Binding-site contacts:
Ligand atom O6 contacts residue TYR116 of chain 1.B at 3.7 Å.
Ligand atom O7 contacts residue ASN113 of chain 1.B at 3.6 Å (h-bond).
Ligand atom O7 contacts residue LEU207 of chain 1.A at 4.1 Å.
Ligand atom C4 contacts residue ASN113 of chain 1.B at 4.2 Å.
Ligand atom O5 contacts residue PHE189 of chain 1.B at 4.2 Å.
Ligand atom C5 contacts residue LEU207 of chain 1.A at 4.3 Å (hydrophobic).
Ligand atom O3 contacts residue LEU207 of chain 1.A at 4.3 Å.
Ligand atom C5 contacts residue PHE189 of chain 1.B at 3.9 Å (hydrophobic).
Ligand atom O5 contacts residue TYR116 of chain 1.B at 3.5 Å.
Ligand atom C6 contacts residue LEU207 of chain 1.A at 4.2 Å (hydrophobic).
Ligand atom C2 contacts residue ARG185 of chain 1.B at 3.4 Å.
Ligand atom C2 contacts residue LEU207 of chain 1.A at 4.4 Å (hydrophobic).
Ligand atom C4 contacts residue ARG185 of chain 1.B at 3.5 Å.
Ligand atom O5 contacts residue ARG185 of chain 1.B at 4.3 Å.
Ligand atom O3 contacts residue ARG185 of chain 1.B at 4.1 Å.
Ligand atom O6 contacts residue LEU207 of chain 1.A at 3.8 Å.
Ligand atom C6 contacts residue TYR116 of chain 1.B at 3.6 Å (hydrophobic).
Ligand atom C1 contacts residue ARG185 of chain 1.B at 3.5 Å.
Ligand atom N2 contacts residue ASN113 of chain 1.B at 2.9 Å (h-bond).
Ligand atom C3 contacts residue ASN113 of chain 1.B at 3.8 Å.
Ligand atom C2 contacts residue GLU109 of chain 1.B at 4.2 Å.
Ligand atom C7 contacts residue ARG185 of chain 1.B at 3.9 Å.
Ligand atom O4 contacts residue ARG185 of chain 1.B at 2.5 Å (salt-bridge).
Ligand atom C4 contacts residue LEU207 of chain 1.A at 4.0 Å (hydrophobic).
Ligand atom C6 contacts residue PHE189 of chain 1.B at 3.8 Å (hydrophobic).
Ligand atom C5 contacts residue TYR116 of chain 1.B at 4.4 Å (hydrophobic).
Ligand atom C2 contacts residue ASN113 of chain 1.B at 2.4 Å.
Ligand atom O7 contacts residue ARG185 of chain 1.B at 4.1 Å.
Ligand atom C5 contacts residue ARG185 of chain 1.B at 4.0 Å.
Ligand atom C1 contacts residue GLU109 of chain 1.B at 3.6 Å.
Ligand atom O5 contacts residue GLU109 of chain 1.B at 3.5 Å (salt-bridge).
Ligand atom O5 contacts residue ASN113 of chain 1.B at 2.4 Å (h-bond).
Ligand atom N2 contacts residue ARG185 of chain 1.B at 3.1 Å (salt-bridge).
Ligand atom C1 contacts residue TYR116 of chain 1.B at 4.0 Å (hydrophobic).
Ligand atom C1 contacts residue ASN113 of chain 1.B at 1.4 Å.
Ligand atom O5 contacts residue LEU207 of chain 1.A at 4.1 Å.
Ligand atom C3 contacts residue ARG185 of chain 1.B at 3.6 Å.
Ligand atom O7 contacts residue PHE189 of chain 1.B at 4.4 Å.
Ligand atom C5 contacts residue ASN113 of chain 1.B at 3.6 Å.
Ligand atom C7 contacts residue ASN113 of chain 1.B at 3.4 Å.

Sequence of chain 1.B:
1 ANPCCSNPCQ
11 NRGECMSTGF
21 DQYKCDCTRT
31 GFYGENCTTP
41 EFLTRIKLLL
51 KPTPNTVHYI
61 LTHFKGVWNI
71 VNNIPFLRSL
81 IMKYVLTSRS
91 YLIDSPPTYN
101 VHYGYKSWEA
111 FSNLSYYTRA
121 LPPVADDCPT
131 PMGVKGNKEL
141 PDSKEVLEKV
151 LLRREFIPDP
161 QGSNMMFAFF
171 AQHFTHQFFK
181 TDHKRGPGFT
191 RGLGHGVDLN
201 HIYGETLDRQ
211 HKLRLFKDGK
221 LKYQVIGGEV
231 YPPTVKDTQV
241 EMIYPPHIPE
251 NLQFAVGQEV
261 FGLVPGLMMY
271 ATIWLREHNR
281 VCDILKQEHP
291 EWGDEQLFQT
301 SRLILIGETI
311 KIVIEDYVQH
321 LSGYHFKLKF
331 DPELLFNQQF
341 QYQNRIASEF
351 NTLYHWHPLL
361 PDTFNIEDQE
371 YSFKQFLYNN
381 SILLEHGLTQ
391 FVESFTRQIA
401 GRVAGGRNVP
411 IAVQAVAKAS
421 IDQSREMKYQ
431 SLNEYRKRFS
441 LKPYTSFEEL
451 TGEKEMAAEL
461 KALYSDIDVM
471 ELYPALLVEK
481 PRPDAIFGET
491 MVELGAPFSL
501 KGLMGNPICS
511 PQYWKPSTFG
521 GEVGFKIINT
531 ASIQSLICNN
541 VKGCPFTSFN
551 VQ

The protein below binds the small molecule below.
Small molecule (SMILES): CC(=O)N[C@H]1[C@H](O[C@H]2[C@H](O)[C@@H](NC(C)=O)CO[C@@H]2CO)O[C@H](CO)[C@@H](O)[C@@H]1O

Sequence of chain 1.A:
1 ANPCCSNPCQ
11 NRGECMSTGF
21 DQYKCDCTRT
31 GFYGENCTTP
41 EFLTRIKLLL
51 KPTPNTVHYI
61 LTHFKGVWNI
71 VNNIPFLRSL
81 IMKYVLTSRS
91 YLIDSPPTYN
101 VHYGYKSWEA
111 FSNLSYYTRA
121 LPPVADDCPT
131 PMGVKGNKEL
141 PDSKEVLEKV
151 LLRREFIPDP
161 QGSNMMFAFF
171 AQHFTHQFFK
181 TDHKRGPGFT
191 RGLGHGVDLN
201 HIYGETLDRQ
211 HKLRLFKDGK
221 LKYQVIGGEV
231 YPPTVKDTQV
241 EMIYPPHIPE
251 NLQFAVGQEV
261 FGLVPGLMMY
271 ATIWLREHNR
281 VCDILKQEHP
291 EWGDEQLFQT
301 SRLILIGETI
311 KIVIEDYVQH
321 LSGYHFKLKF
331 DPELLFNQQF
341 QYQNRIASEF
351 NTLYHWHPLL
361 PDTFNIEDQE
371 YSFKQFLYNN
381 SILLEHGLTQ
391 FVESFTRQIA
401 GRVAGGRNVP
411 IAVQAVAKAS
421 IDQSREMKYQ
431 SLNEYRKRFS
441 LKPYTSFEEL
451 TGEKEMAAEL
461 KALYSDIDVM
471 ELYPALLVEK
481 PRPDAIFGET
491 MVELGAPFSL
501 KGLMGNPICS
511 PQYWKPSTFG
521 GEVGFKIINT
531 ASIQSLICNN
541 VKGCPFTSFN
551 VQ